Sequence of chain 1.A:
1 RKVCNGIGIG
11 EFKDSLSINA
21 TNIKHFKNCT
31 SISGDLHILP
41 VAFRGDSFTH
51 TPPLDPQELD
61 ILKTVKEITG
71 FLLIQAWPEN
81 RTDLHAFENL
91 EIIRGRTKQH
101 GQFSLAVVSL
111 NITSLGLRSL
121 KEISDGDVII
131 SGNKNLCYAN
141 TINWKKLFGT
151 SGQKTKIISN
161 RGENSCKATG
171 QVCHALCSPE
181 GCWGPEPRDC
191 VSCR

Binding-site contacts:
Ligand atom C2 contacts residue ASN19 of chain 1.A at 2.5 Å.
Ligand atom C3 contacts residue THR51 of chain 1.A at 3.9 Å.
Ligand atom C5 contacts residue LYS13 of chain 1.A at 4.0 Å.
Ligand atom O3 contacts residue THR49 of chain 1.A at 3.4 Å.
Ligand atom C8 contacts residue THR49 of chain 1.A at 3.8 Å.
Ligand atom C3 contacts residue THR49 of chain 1.A at 3.8 Å.
Ligand atom O7 contacts residue ASN19 of chain 1.A at 2.9 Å (h-bond).
Ligand atom C7 contacts residue LEU16 of chain 1.A at 4.0 Å (hydrophobic).
Ligand atom C1 contacts residue SER15 of chain 1.A at 3.8 Å.
Ligand atom N2 contacts residue ASN19 of chain 1.A at 3.0 Å (h-bond).
Ligand atom C8 contacts residue ASP46 of chain 1.A at 3.9 Å.
Ligand atom C8 contacts residue VAL41 of chain 1.A at 3.8 Å (hydrophobic).
Ligand atom N2 contacts residue THR51 of chain 1.A at 3.3 Å (h-bond).
Ligand atom C2 contacts residue SER15 of chain 1.A at 3.6 Å.
Ligand atom O7 contacts residue LEU16 of chain 1.A at 3.2 Å (h-bond).
Ligand atom O7 contacts residue SER15 of chain 1.A at 4.1 Å.
Ligand atom C1 contacts residue THR51 of chain 1.A at 3.7 Å.
Ligand atom O4 contacts residue ASP14 of chain 1.A at 3.8 Å.
Ligand atom C5 contacts residue ASN19 of chain 1.A at 3.6 Å.
Ligand atom C4 contacts residue SER15 of chain 1.A at 3.5 Å.
Ligand atom C7 contacts residue ASN19 of chain 1.A at 3.2 Å.
Ligand atom C6 contacts residue ASN22 of chain 1.A at 3.8 Å.
Ligand atom C5 contacts residue SER15 of chain 1.A at 3.6 Å.
Ligand atom C1 contacts residue ASN22 of chain 1.A at 3.8 Å.
Ligand atom O5 contacts residue ASN22 of chain 1.A at 3.1 Å (h-bond).
Ligand atom O7 contacts residue SER17 of chain 1.A at 3.5 Å (h-bond).
Ligand atom O6 contacts residue ASN22 of chain 1.A at 3.3 Å.
Ligand atom O5 contacts residue SER15 of chain 1.A at 3.1 Å (h-bond).
Ligand atom O6 contacts residue THR21 of chain 1.A at 3.2 Å.
Ligand atom O3 contacts residue ASP14 of chain 1.A at 4.0 Å.
Ligand atom C3 contacts residue ASN19 of chain 1.A at 3.8 Å.
Ligand atom C7 contacts residue THR49 of chain 1.A at 4.0 Å.
Ligand atom N2 contacts residue THR49 of chain 1.A at 3.2 Å (h-bond).
Ligand atom C6 contacts residue SER15 of chain 1.A at 3.8 Å.
Ligand atom C6 contacts residue ASP14 of chain 1.A at 3.5 Å.
Ligand atom C5 contacts residue ASP14 of chain 1.A at 3.8 Å.
Ligand atom O5 contacts residue ASN19 of chain 1.A at 2.4 Å (h-bond).
Ligand atom C2 contacts residue THR51 of chain 1.A at 3.8 Å.
Ligand atom C3 contacts residue SER15 of chain 1.A at 4.0 Å.
Ligand atom C1 contacts residue ASN19 of chain 1.A at 1.4 Å.

The protein below binds the small molecule below.
Small molecule (SMILES): CC(=O)N[C@H]1[C@H](O[C@H]2[C@H](O)[C@@H](NC(C)=O)CO[C@@H]2CO)O[C@H](CO)[C@@H](O)[C@@H]1O